Binding-site contacts:
Ligand atom CB contacts residue VAL74 of chain 1.C at 4.0 Å (hydrophobic).
Ligand atom CD2 contacts residue GLU78 of chain 1.C at 3.7 Å.
Ligand atom NZ contacts residue GLU78 of chain 1.C at 2.9 Å (salt-bridge).
Ligand atom CD2 contacts residue ILE56 of chain 1.C at 4.0 Å (hydrophobic).
Ligand atom CD2 contacts residue MET241 of chain 1.C at 3.7 Å (hydrophobic).
Ligand atom C contacts residue LYS60 of chain 1.C at 3.1 Å.
Ligand atom CB contacts residue GLU240 of chain 1.C at 4.1 Å.
Ligand atom C contacts residue LYS60 of chain 1.C at 3.6 Å.
Ligand atom CE contacts residue GLU78 of chain 1.C at 3.5 Å.
Ligand atom CD1 contacts residue ASP236 of chain 1.C at 3.9 Å.
Ligand atom CG contacts residue LEU70 of chain 1.C at 3.4 Å (hydrophobic).
Ligand atom ND1 contacts residue VAL74 of chain 1.C at 4.1 Å.
Ligand atom CB contacts residue GLU240 of chain 1.C at 3.7 Å.
Ligand atom CD1 contacts residue GLU240 of chain 1.C at 4.0 Å.
Ligand atom CA contacts residue LYS60 of chain 1.C at 3.7 Å.
Ligand atom CD1 contacts residue ILE56 of chain 1.C at 3.4 Å (hydrophobic).
Ligand atom CD1 contacts residue LEU237 of chain 1.C at 3.7 Å (hydrophobic).
Ligand atom CG1 contacts residue GLU240 of chain 1.C at 3.4 Å.
Ligand atom CD1 contacts residue GLN73 of chain 1.C at 3.9 Å.
Ligand atom CA contacts residue GLU240 of chain 1.C at 3.9 Å.
Ligand atom N contacts residue LEU237 of chain 1.C at 4.0 Å.
Ligand atom CD contacts residue LEU70 of chain 1.C at 4.0 Å (hydrophobic).
Ligand atom O contacts residue LYS60 of chain 1.C at 2.8 Å (salt-bridge).
Ligand atom CA contacts residue GLU240 of chain 1.C at 3.7 Å.
Ligand atom NZ contacts residue VAL74 of chain 1.C at 4.0 Å.
Ligand atom O contacts residue LYS60 of chain 1.C at 2.9 Å (salt-bridge).
Ligand atom CD2 contacts residue PHE65 of chain 1.C at 4.0 Å (hydrophobic).
Ligand atom CA contacts residue VAL74 of chain 1.C at 3.7 Å (hydrophobic).
Ligand atom NE2 contacts residue LEU70 of chain 1.C at 3.7 Å.
Ligand atom CD2 contacts residue GLN73 of chain 1.C at 3.6 Å.
Ligand atom C contacts residue GLU240 of chain 1.C at 3.9 Å.
Ligand atom CD contacts residue GLU78 of chain 1.C at 3.5 Å.
Ligand atom CD1 contacts residue VAL74 of chain 1.C at 3.5 Å (hydrophobic).
Ligand atom CG2 contacts residue LEU237 of chain 1.C at 4.1 Å (hydrophobic).
Ligand atom N contacts residue GLU240 of chain 1.C at 3.0 Å (salt-bridge).
Ligand atom CD1 contacts residue LEU77 of chain 1.C at 4.0 Å (hydrophobic).
Ligand atom CD2 contacts residue VAL74 of chain 1.C at 3.5 Å (hydrophobic).
Ligand atom N contacts residue VAL74 of chain 1.C at 4.0 Å.
Ligand atom CB contacts residue LEU237 of chain 1.C at 3.9 Å (hydrophobic).
Ligand atom CD2 contacts residue LEU77 of chain 1.C at 4.0 Å (hydrophobic).

Sequence of chain 1.C:
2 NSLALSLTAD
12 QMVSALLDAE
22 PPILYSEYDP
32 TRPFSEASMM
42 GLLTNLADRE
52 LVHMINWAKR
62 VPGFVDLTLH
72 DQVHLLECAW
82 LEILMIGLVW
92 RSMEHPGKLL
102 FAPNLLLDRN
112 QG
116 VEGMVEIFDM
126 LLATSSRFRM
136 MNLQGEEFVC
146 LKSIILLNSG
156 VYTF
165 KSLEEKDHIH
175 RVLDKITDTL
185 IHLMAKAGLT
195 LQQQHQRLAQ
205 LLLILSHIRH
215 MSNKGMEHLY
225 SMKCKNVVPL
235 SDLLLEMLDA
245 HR

The protein below binds the small molecule below.
Small molecule (SMILES): CC[C@H](C)[C@H](NC(=O)[C@@H](N)CCCCN)C(=O)N[C@@H](CC(C)C)C(=O)N[C@@H](CC1=NC=NC1)C(=O)N[C@@H](CCCN=C(N)N)C(=O)N[C@@H](CC(C)C)C(=O)N[C@@H](CC(C)C)C(=O)N[C@@H](CCC(N)=O)C(=O)N[C@H](C=O)CC(=O)O